Sequence of chain 1.F:
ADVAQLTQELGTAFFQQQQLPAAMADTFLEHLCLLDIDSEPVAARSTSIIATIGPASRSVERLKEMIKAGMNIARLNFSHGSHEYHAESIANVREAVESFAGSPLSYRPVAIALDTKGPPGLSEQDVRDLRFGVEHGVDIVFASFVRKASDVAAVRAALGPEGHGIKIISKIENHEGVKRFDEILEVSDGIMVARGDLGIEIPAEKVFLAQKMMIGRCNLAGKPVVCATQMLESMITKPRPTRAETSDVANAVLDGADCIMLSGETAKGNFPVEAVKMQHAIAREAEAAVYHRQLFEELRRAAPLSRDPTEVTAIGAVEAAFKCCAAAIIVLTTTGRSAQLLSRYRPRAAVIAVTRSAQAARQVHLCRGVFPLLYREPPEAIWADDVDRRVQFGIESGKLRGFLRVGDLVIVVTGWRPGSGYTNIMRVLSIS

Binding-site contacts:
Ligand atom O1 contacts residue ASP212 of chain 1.F at 2.9 Å (salt-bridge).
Ligand atom O1 contacts residue ALA209 of chain 1.F at 3.9 Å.
Ligand atom O3 contacts residue ALA209 of chain 1.F at 3.5 Å.
Ligand atom O2 contacts residue LYS186 of chain 1.F at 2.8 Å (salt-bridge).
Ligand atom O4 contacts residue MET276 of chain 1.F at 4.2 Å.
Ligand atom C2 contacts residue THR244 of chain 1.F at 4.0 Å.
Ligand atom C1 contacts residue ASP212 of chain 1.F at 3.8 Å.
Ligand atom O4 contacts residue THR244 of chain 1.F at 3.5 Å (h-bond).
Ligand atom C1 contacts residue GLY211 of chain 1.F at 3.7 Å.
Ligand atom O4 contacts residue MET207 of chain 1.F at 4.3 Å.
Ligand atom C2 contacts residue LYS186 of chain 1.F at 3.7 Å.
Ligand atom O1 contacts residue GLY211 of chain 1.F at 3.7 Å.
Ligand atom C1 contacts residue ALA209 of chain 1.F at 3.6 Å (hydrophobic).
Ligand atom C1 contacts residue GLU188 of chain 1.F at 3.7 Å.
Ligand atom O4 contacts residue MG1 of chain 1.HA at 4.0 Å.
Ligand atom O2 contacts residue GLU188 of chain 1.F at 3.1 Å (salt-bridge).
Ligand atom O3 contacts residue THR244 of chain 1.F at 2.5 Å (h-bond).
Ligand atom C2 contacts residue ALA209 of chain 1.F at 3.8 Å (hydrophobic).
Ligand atom O1 contacts residue MG1 of chain 1.HA at 2.1 Å.
Ligand atom O4 contacts residue ARG87 of chain 1.F at 4.1 Å.
Ligand atom O2 contacts residue ALA209 of chain 1.F at 4.2 Å.
Ligand atom C2 contacts residue GLU188 of chain 1.F at 3.8 Å.
Ligand atom C2 contacts residue MG1 of chain 1.HA at 2.8 Å.
Ligand atom C1 contacts residue MG1 of chain 1.HA at 2.9 Å.
Ligand atom O3 contacts residue ASP212 of chain 1.F at 3.8 Å.
Ligand atom O3 contacts residue MG1 of chain 1.HA at 4.0 Å.
Ligand atom O2 contacts residue MG1 of chain 1.HA at 1.9 Å.
Ligand atom O3 contacts residue ARG210 of chain 1.F at 3.6 Å.
Ligand atom O1 contacts residue GLU188 of chain 1.F at 2.9 Å (salt-bridge).
Ligand atom C1 contacts residue ARG210 of chain 1.F at 4.4 Å.
Ligand atom O4 contacts residue ALA209 of chain 1.F at 4.2 Å.
Ligand atom O3 contacts residue GLY211 of chain 1.F at 2.8 Å (h-bond).
Ligand atom O4 contacts residue LYS186 of chain 1.F at 3.8 Å.
Ligand atom C1 contacts residue THR244 of chain 1.F at 3.5 Å.
Ligand atom O2 contacts residue ASP212 of chain 1.F at 3.9 Å.

A small-molecule ligand and the protein it binds are described below.
Small molecule (SMILES): O=C([O-])C(=O)[O-]